Sequence of chain 1.F:
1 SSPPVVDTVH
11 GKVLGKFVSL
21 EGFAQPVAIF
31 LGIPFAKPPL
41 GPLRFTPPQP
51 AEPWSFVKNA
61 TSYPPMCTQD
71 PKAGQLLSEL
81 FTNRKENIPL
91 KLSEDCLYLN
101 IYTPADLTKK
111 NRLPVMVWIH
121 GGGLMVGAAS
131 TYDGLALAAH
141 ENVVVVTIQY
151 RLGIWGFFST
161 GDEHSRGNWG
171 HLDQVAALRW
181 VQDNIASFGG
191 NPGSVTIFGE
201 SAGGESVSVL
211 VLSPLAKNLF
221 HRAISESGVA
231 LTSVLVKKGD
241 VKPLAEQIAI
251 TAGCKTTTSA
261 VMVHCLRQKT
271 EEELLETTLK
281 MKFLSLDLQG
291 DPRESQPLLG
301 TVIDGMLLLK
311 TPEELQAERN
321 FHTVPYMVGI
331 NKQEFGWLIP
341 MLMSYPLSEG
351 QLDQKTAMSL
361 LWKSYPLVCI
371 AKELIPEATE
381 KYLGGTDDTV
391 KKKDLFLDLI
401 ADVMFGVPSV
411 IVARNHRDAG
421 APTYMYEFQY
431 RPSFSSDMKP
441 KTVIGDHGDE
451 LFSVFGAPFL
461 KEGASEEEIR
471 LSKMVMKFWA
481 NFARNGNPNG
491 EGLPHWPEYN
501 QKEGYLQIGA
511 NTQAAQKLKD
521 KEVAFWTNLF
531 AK

A protein and the small-molecule ligand that binds it are described below.
Small molecule (SMILES): CC(=O)N[C@@H]1[C@@H](O)[C@H](O)[C@@H](CO)O[C@H]1O

Binding-site contacts:
Ligand atom O5 contacts residue ASN59 of chain 1.E at 2.4 Å (h-bond).
Ligand atom C2 contacts residue ASN59 of chain 1.E at 2.5 Å.
Ligand atom C3 contacts residue ASN59 of chain 1.E at 3.8 Å.
Ligand atom O6 contacts residue PRO3 of chain 1.E at 4.5 Å.
Ligand atom N2 contacts residue ASN59 of chain 1.E at 2.8 Å (h-bond).
Ligand atom O6 contacts residue ASN59 of chain 1.E at 4.5 Å.
Ligand atom C4 contacts residue ASN59 of chain 1.E at 4.3 Å.
Ligand atom C5 contacts residue ASN59 of chain 1.E at 3.7 Å.
Ligand atom O7 contacts residue ASP240 of chain 1.F at 4.3 Å.
Ligand atom C1 contacts residue ASN59 of chain 1.E at 1.5 Å.
Ligand atom C8 contacts residue SIA1 of chain 1.LA at 3.9 Å.
Ligand atom C6 contacts residue PRO3 of chain 1.E at 4.3 Å (hydrophobic).
Ligand atom O5 contacts residue LEU14 of chain 1.E at 4.3 Å.
Ligand atom C8 contacts residue ASN59 of chain 1.E at 4.1 Å.
Ligand atom C7 contacts residue ASN59 of chain 1.E at 3.9 Å.

Sequence of chain 1.E:
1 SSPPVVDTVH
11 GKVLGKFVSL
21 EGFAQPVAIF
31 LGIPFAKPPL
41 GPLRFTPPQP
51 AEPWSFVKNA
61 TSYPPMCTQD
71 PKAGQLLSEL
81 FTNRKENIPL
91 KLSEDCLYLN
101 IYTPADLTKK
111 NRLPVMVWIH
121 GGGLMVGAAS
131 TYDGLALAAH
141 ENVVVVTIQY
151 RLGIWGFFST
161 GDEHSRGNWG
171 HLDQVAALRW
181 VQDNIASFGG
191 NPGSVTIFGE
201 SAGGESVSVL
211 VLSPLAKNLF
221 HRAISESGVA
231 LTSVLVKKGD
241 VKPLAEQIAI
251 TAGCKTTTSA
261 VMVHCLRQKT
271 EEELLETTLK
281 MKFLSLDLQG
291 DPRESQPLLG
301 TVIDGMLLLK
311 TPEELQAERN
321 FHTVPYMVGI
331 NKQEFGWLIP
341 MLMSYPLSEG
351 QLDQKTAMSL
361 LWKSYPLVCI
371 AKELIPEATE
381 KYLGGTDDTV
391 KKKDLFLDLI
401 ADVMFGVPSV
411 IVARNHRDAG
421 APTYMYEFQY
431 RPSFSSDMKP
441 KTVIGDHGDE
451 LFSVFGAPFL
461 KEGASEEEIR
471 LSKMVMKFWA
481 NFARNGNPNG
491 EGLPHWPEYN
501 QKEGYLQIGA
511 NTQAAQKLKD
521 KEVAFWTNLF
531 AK